This protein binds this small molecule.
Small molecule (SMILES): Cc1cccc(O)c1

Sequence of chain 1.B:
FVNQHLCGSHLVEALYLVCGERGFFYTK

Sequence of chain 1.F:
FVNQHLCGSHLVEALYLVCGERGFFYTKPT

Sequence of chain 1.D:
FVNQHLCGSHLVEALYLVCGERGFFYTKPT

Sequence of chain 1.A:
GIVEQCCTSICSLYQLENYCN

Binding-site contacts:
Ligand atom O1 contacts residue LEU17 of chain 1.F at 3.6 Å.
Ligand atom C3 contacts residue LEU11 of chain 1.B at 3.6 Å (hydrophobic).
Ligand atom C3 contacts residue CYS6 of chain 1.A at 3.3 Å (hydrophobic).
Ligand atom C1 contacts residue HIS5 of chain 1.D at 3.8 Å.
Ligand atom O1 contacts residue ALA14 of chain 1.B at 3.9 Å.
Ligand atom C2 contacts residue LEU11 of chain 1.B at 4.0 Å (hydrophobic).
Ligand atom C5 contacts residue LEU6 of chain 1.D at 4.3 Å (hydrophobic).
Ligand atom O1 contacts residue HIS5 of chain 1.D at 3.7 Å.
Ligand atom C7 contacts residue CYS6 of chain 1.A at 2.5 Å (hydrophobic).
Ligand atom C4 contacts residue CYS6 of chain 1.A at 3.3 Å (hydrophobic).
Ligand atom C4 contacts residue ILE10 of chain 1.A at 4.2 Å (hydrophobic).
Ligand atom C5 contacts residue LEU11 of chain 1.B at 3.3 Å (hydrophobic).
Ligand atom C7 contacts residue CYS11 of chain 1.A at 3.0 Å (hydrophobic).
Ligand atom C7 contacts residue ILE10 of chain 1.A at 3.2 Å (hydrophobic).
Ligand atom C5 contacts residue HIS5 of chain 1.D at 4.3 Å.
Ligand atom O1 contacts residue LEU16 of chain 1.A at 3.9 Å.
Ligand atom C1 contacts residue LEU11 of chain 1.B at 4.0 Å (hydrophobic).
Ligand atom C7 contacts residue LEU11 of chain 1.B at 4.4 Å (hydrophobic).
Ligand atom C5 contacts residue CYS7 of chain 1.B at 4.3 Å (hydrophobic).
Ligand atom C2 contacts residue CYS11 of chain 1.A at 4.1 Å (hydrophobic).
Ligand atom C3 contacts residue CYS11 of chain 1.A at 4.0 Å (hydrophobic).
Ligand atom C4 contacts residue CYS7 of chain 1.B at 4.1 Å (hydrophobic).
Ligand atom C6 contacts residue LEU11 of chain 1.B at 3.7 Å (hydrophobic).
Ligand atom C6 contacts residue HIS10 of chain 1.B at 4.4 Å.
Ligand atom C3 contacts residue ILE10 of chain 1.A at 3.7 Å (hydrophobic).
Ligand atom C7 contacts residue SER9 of chain 1.A at 3.4 Å.
Ligand atom C6 contacts residue HIS5 of chain 1.D at 3.9 Å.
Ligand atom C4 contacts residue LEU11 of chain 1.B at 3.3 Å (hydrophobic).
Ligand atom C5 contacts residue HIS10 of chain 1.B at 4.4 Å.
Ligand atom C2 contacts residue ILE10 of chain 1.A at 4.2 Å (hydrophobic).